Binding-site contacts:
Ligand atom F3 contacts residue PRO174 of chain 40.A at 2.9 Å.
Ligand atom C3 contacts residue LEU106 of chain 40.A at 3.8 Å (hydrophobic).
Ligand atom C1C contacts residue TYR197 of chain 40.A at 3.5 Å (hydrophobic).
Ligand atom C3C contacts residue TYR128 of chain 40.A at 3.3 Å (hydrophobic).
Ligand atom N1A contacts residue PRO174 of chain 40.A at 3.5 Å.
Ligand atom CM2 contacts residue MET224 of chain 40.A at 3.5 Å (hydrophobic).
Ligand atom C4 contacts residue TYR197 of chain 40.A at 3.4 Å (hydrophobic).
Ligand atom F3 contacts residue SER175 of chain 40.A at 2.8 Å.
Ligand atom C5B contacts residue TYR152 of chain 40.A at 3.5 Å (hydrophobic).
Ligand atom O1A contacts residue ALA24 of chain 40.C at 3.3 Å.
Ligand atom N1A contacts residue ALA24 of chain 40.C at 3.2 Å.
Ligand atom C2B contacts residue ILE104 of chain 40.A at 3.8 Å (hydrophobic).
Ligand atom F1 contacts residue ALA150 of chain 40.A at 3.8 Å.
Ligand atom N3A contacts residue PHE186 of chain 40.A at 3.4 Å.
Ligand atom O1A contacts residue PRO174 of chain 40.A at 3.5 Å.
Ligand atom CM2 contacts residue ILE104 of chain 40.A at 3.6 Å (hydrophobic).
Ligand atom F3 contacts residue TYR152 of chain 40.A at 3.6 Å.
Ligand atom N3A contacts residue TYR152 of chain 40.A at 3.8 Å.
Ligand atom O1 contacts residue MET221 of chain 40.A at 3.7 Å.
Ligand atom C1C contacts residue TYR128 of chain 40.A at 3.5 Å (hydrophobic).
Ligand atom C3A contacts residue PHE186 of chain 40.A at 3.7 Å (hydrophobic).
Ligand atom CM2 contacts residue TYR128 of chain 40.A at 3.4 Å (hydrophobic).
Ligand atom CM3 contacts residue ASN219 of chain 40.A at 3.8 Å.
Ligand atom F1 contacts residue MET224 of chain 40.A at 3.6 Å.
Ligand atom C2C contacts residue ILE104 of chain 40.A at 3.8 Å (hydrophobic).
Ligand atom C6B contacts residue TYR152 of chain 40.A at 3.6 Å (hydrophobic).
Ligand atom F3 contacts residue VAL176 of chain 40.A at 3.6 Å.
Ligand atom CM6 contacts residue LEU25 of chain 40.C at 3.8 Å (hydrophobic).
Ligand atom F3 contacts residue ALA150 of chain 40.A at 2.7 Å.
Ligand atom C2C contacts residue TYR128 of chain 40.A at 3.2 Å (hydrophobic).
Ligand atom CM6 contacts residue TYR152 of chain 40.A at 3.4 Å (hydrophobic).
Ligand atom C2A contacts residue PHE186 of chain 40.A at 3.5 Å (hydrophobic).
Ligand atom C3B contacts residue MET224 of chain 40.A at 3.6 Å (hydrophobic).
Ligand atom C2A contacts residue TYR152 of chain 40.A at 3.7 Å (hydrophobic).
Ligand atom CM4 contacts residue ALA150 of chain 40.A at 3.6 Å (hydrophobic).
Ligand atom F1 contacts residue PHE186 of chain 40.A at 3.8 Å.
Ligand atom CM6 contacts residue VAL188 of chain 40.A at 3.8 Å (hydrophobic).
Ligand atom F3 contacts residue MET151 of chain 40.A at 3.7 Å.
Ligand atom CM4 contacts residue VAL176 of chain 40.A at 3.8 Å (hydrophobic).
Ligand atom F2 contacts residue VAL176 of chain 40.A at 2.7 Å.

Sequence of chain 40.A:
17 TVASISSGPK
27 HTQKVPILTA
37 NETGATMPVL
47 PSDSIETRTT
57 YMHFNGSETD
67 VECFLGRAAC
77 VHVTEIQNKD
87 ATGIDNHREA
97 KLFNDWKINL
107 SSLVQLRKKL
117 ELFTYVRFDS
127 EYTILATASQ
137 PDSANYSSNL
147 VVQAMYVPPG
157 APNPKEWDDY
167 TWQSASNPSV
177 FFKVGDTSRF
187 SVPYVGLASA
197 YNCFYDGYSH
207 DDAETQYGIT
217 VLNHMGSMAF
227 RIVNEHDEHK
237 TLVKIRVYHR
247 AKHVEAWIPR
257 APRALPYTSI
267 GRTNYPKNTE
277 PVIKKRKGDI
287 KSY

The small molecule below binds the protein below.
Small molecule (SMILES): Cc1cc(CCCOc2c(C)cc(-c3noc(C(F)(F)F)n3)cc2C)on1

Sequence of chain 40.C:
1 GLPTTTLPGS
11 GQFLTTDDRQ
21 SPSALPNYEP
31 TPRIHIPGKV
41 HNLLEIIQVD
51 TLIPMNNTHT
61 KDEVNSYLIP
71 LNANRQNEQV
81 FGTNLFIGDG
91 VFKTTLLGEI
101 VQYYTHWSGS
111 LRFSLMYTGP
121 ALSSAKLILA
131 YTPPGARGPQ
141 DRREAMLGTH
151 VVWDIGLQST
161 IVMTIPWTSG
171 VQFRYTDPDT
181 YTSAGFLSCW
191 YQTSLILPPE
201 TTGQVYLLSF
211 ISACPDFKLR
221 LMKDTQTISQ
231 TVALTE

Sequence of chain 36.C:
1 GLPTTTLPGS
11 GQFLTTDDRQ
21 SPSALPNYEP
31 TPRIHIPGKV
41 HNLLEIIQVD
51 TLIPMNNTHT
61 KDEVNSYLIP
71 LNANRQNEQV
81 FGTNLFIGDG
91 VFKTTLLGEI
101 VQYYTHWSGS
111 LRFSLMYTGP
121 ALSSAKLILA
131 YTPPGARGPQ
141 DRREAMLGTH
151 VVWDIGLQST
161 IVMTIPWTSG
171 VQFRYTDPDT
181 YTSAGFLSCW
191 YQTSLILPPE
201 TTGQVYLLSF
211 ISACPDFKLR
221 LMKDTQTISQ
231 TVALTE